A small-molecule ligand and the protein it binds are described below.
Small molecule (SMILES): C[C@H](O)[C@H](O)[C@@H](O)[C@@H](O)C=O

Sequence of chain 1.D:
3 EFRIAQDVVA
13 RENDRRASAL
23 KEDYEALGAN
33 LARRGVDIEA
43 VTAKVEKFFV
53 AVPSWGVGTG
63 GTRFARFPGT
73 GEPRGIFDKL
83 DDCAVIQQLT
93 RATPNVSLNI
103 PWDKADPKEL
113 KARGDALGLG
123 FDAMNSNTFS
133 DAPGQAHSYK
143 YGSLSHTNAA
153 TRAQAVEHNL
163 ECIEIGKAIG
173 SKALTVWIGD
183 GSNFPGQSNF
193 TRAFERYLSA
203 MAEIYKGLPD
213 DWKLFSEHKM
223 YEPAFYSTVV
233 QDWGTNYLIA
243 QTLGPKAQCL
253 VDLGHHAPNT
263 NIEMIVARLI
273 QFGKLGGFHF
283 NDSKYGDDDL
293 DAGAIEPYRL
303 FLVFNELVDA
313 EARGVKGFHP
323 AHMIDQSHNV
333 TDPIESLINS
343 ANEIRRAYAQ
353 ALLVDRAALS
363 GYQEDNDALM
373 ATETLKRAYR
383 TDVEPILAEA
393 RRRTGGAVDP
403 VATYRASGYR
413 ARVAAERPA

Sequence of chain 1.C:
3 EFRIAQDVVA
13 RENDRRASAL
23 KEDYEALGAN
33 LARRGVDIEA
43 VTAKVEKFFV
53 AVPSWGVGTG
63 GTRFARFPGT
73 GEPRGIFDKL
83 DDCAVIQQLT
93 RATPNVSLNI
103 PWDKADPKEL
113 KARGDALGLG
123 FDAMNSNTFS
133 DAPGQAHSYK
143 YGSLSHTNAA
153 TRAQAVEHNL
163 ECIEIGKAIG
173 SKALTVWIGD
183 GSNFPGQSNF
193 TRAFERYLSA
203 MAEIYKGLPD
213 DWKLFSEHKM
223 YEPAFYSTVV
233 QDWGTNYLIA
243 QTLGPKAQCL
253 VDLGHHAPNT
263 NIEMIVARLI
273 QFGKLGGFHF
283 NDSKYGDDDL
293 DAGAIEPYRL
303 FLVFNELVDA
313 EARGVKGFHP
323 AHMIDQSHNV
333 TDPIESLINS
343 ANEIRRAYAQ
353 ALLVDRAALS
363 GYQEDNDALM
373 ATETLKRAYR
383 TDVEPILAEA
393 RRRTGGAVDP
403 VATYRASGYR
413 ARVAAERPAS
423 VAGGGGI

Binding-site contacts:
Ligand atom O3 contacts residue MN1 of chain 1.Q at 2.5 Å.
Ligand atom C1 contacts residue MN1 of chain 1.R at 2.9 Å.
Ligand atom O4 contacts residue ASP327 of chain 1.C at 2.7 Å (salt-bridge).
Ligand atom O1 contacts residue HIS257 of chain 1.C at 3.5 Å (h-bond).
Ligand atom C3 contacts residue ASP327 of chain 1.C at 3.7 Å.
Ligand atom C2 contacts residue HIS257 of chain 1.C at 3.4 Å.
Ligand atom C2 contacts residue TRP179 of chain 1.C at 3.8 Å (hydrophobic).
Ligand atom C1 contacts residue PHE66 of chain 1.D at 3.8 Å (hydrophobic).
Ligand atom C4 contacts residue ASP327 of chain 1.C at 3.7 Å.
Ligand atom O3 contacts residue GLU219 of chain 1.C at 2.8 Å (salt-bridge).
Ligand atom C2 contacts residue ASP327 of chain 1.C at 3.8 Å.
Ligand atom C2 contacts residue MN1 of chain 1.R at 3.0 Å.
Ligand atom C3 contacts residue GLU219 of chain 1.C at 3.7 Å.
Ligand atom C1 contacts residue TRP179 of chain 1.C at 3.4 Å (hydrophobic).
Ligand atom O5 contacts residue PHE131 of chain 1.C at 4.2 Å.
Ligand atom O4 contacts residue MN1 of chain 1.Q at 3.8 Å.
Ligand atom O2 contacts residue MN1 of chain 1.Q at 2.4 Å.
Ligand atom O5 contacts residue TRP179 of chain 1.C at 4.1 Å.
Ligand atom C5 contacts residue TRP57 of chain 1.C at 3.9 Å (hydrophobic).
Ligand atom O3 contacts residue HIS281 of chain 1.C at 3.3 Å.
Ligand atom O2 contacts residue MN1 of chain 1.R at 2.2 Å.
Ligand atom O2 contacts residue HIS257 of chain 1.C at 3.1 Å.
Ligand atom C3 contacts residue TRP179 of chain 1.C at 3.8 Å (hydrophobic).
Ligand atom O2 contacts residue ASP327 of chain 1.C at 2.8 Å (salt-bridge).
Ligand atom C3 contacts residue MN1 of chain 1.Q at 3.4 Å.
Ligand atom O2 contacts residue ASP254 of chain 1.C at 3.2 Å (salt-bridge).
Ligand atom O1 contacts residue LYS221 of chain 1.C at 2.6 Å (salt-bridge).
Ligand atom O2 contacts residue GLU219 of chain 1.C at 3.3 Å (salt-bridge).
Ligand atom O4 contacts residue MN1 of chain 1.R at 4.0 Å.
Ligand atom O1 contacts residue ASP289 of chain 1.C at 3.4 Å (salt-bridge).
Ligand atom O3 contacts residue ASP327 of chain 1.C at 3.1 Å (salt-bridge).
Ligand atom C6 contacts residue TRP57 of chain 1.C at 3.7 Å (hydrophobic).
Ligand atom C1 contacts residue HIS257 of chain 1.C at 3.9 Å.
Ligand atom O1 contacts residue TRP179 of chain 1.C at 3.6 Å.
Ligand atom C5 contacts residue ASP327 of chain 1.C at 4.2 Å.
Ligand atom C2 contacts residue MN1 of chain 1.Q at 3.2 Å.
Ligand atom O1 contacts residue PHE66 of chain 1.D at 3.4 Å.
Ligand atom C2 contacts residue GLU219 of chain 1.C at 3.5 Å.
Ligand atom C1 contacts residue LYS221 of chain 1.C at 3.8 Å.
Ligand atom O1 contacts residue MN1 of chain 1.R at 2.2 Å.